Binding-site contacts:
Ligand atom N2 contacts residue ASP2 of chain 1.A at 3.8 Å.
Ligand atom C4 contacts residue ASN5 of chain 1.A at 4.3 Å.
Ligand atom C8 contacts residue ASN154 of chain 1.A at 4.2 Å.
Ligand atom N2 contacts residue ASN5 of chain 1.A at 2.9 Å (h-bond).
Ligand atom C5 contacts residue ASN154 of chain 1.A at 3.5 Å.
Ligand atom C3 contacts residue PHE3 of chain 1.A at 4.3 Å (hydrophobic).
Ligand atom O5 contacts residue ASN5 of chain 1.A at 2.3 Å (h-bond).
Ligand atom C8 contacts residue PHE3 of chain 1.A at 3.5 Å (hydrophobic).
Ligand atom C2 contacts residue ASN5 of chain 1.A at 2.5 Å.
Ligand atom C7 contacts residue ASP2 of chain 1.A at 3.9 Å.
Ligand atom O3 contacts residue ASP2 of chain 1.A at 2.7 Å (salt-bridge).
Ligand atom C5 contacts residue ASP2 of chain 1.A at 4.4 Å.
Ligand atom C7 contacts residue PHE3 of chain 1.A at 3.6 Å (hydrophobic).
Ligand atom C7 contacts residue ASN5 of chain 1.A at 3.7 Å.
Ligand atom C5 contacts residue ASN5 of chain 1.A at 3.7 Å.
Ligand atom C8 contacts residue ASP2 of chain 1.A at 3.8 Å.
Ligand atom C3 contacts residue ASP2 of chain 1.A at 3.9 Å.
Ligand atom O6 contacts residue ASP2 of chain 1.A at 2.7 Å (salt-bridge).
Ligand atom C6 contacts residue ASP2 of chain 1.A at 3.6 Å.
Ligand atom O6 contacts residue ASN154 of chain 1.A at 3.4 Å (h-bond).
Ligand atom C2 contacts residue PHE3 of chain 1.A at 3.7 Å (hydrophobic).
Ligand atom O7 contacts residue ASN5 of chain 1.A at 4.1 Å.
Ligand atom O5 contacts residue ASN154 of chain 1.A at 3.8 Å.
Ligand atom C6 contacts residue ASN154 of chain 1.A at 4.4 Å.
Ligand atom O5 contacts residue ASP2 of chain 1.A at 3.9 Å.
Ligand atom C3 contacts residue ASN5 of chain 1.A at 3.9 Å.
Ligand atom C1 contacts residue ASN5 of chain 1.A at 1.5 Å.
Ligand atom C1 contacts residue ASN154 of chain 1.A at 4.1 Å.
Ligand atom N2 contacts residue PHE3 of chain 1.A at 2.8 Å (h-bond).
Ligand atom C1 contacts residue PHE3 of chain 1.A at 3.6 Å (hydrophobic).

This protein binds this small molecule.
Small molecule (SMILES): CC(=O)N[C@H]1[C@H](O[C@H]2[C@H](O)[C@@H](NC(C)=O)CO[C@@H]2CO)O[C@H](CO)[C@@H](O)[C@@H]1O

Sequence of chain 1.A:
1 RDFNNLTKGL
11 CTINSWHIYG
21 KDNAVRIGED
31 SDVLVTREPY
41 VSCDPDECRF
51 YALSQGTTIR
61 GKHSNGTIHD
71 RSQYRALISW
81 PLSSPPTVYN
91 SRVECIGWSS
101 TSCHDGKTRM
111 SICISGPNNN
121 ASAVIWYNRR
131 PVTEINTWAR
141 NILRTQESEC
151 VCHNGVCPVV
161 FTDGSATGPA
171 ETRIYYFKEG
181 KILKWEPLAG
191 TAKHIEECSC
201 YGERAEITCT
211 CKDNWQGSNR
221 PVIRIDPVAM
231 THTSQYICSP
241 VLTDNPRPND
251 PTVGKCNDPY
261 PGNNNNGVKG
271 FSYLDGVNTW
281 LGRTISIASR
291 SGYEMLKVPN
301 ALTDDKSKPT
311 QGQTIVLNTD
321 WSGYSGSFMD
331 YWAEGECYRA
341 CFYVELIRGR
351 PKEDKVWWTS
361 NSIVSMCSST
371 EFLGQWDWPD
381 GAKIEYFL